This protein binds this small molecule.
Small molecule (SMILES): C#Cc1ccc(F)cc1F

Binding-site contacts:
Ligand atom CAF contacts residue B121 of chain 1.B at 4.5 Å.
Ligand atom CAI contacts residue B121 of chain 1.B at 2.2 Å.
Ligand atom FAE contacts residue B121 of chain 1.B at 3.3 Å.
Ligand atom CAJ contacts residue B121 of chain 1.B at 3.2 Å.